A small-molecule ligand and the protein it binds are described below.
Small molecule (SMILES): CC(=O)N[C@H]1[C@H](O[C@H]2[C@H](O)[C@@H](NC(C)=O)CO[C@@H]2CO)O[C@H](CO)[C@@H](O[C@@H]2O[C@H](CO)[C@@H](O)[C@H](O)[C@@H]2O)[C@@H]1O

Sequence of chain 1.B:
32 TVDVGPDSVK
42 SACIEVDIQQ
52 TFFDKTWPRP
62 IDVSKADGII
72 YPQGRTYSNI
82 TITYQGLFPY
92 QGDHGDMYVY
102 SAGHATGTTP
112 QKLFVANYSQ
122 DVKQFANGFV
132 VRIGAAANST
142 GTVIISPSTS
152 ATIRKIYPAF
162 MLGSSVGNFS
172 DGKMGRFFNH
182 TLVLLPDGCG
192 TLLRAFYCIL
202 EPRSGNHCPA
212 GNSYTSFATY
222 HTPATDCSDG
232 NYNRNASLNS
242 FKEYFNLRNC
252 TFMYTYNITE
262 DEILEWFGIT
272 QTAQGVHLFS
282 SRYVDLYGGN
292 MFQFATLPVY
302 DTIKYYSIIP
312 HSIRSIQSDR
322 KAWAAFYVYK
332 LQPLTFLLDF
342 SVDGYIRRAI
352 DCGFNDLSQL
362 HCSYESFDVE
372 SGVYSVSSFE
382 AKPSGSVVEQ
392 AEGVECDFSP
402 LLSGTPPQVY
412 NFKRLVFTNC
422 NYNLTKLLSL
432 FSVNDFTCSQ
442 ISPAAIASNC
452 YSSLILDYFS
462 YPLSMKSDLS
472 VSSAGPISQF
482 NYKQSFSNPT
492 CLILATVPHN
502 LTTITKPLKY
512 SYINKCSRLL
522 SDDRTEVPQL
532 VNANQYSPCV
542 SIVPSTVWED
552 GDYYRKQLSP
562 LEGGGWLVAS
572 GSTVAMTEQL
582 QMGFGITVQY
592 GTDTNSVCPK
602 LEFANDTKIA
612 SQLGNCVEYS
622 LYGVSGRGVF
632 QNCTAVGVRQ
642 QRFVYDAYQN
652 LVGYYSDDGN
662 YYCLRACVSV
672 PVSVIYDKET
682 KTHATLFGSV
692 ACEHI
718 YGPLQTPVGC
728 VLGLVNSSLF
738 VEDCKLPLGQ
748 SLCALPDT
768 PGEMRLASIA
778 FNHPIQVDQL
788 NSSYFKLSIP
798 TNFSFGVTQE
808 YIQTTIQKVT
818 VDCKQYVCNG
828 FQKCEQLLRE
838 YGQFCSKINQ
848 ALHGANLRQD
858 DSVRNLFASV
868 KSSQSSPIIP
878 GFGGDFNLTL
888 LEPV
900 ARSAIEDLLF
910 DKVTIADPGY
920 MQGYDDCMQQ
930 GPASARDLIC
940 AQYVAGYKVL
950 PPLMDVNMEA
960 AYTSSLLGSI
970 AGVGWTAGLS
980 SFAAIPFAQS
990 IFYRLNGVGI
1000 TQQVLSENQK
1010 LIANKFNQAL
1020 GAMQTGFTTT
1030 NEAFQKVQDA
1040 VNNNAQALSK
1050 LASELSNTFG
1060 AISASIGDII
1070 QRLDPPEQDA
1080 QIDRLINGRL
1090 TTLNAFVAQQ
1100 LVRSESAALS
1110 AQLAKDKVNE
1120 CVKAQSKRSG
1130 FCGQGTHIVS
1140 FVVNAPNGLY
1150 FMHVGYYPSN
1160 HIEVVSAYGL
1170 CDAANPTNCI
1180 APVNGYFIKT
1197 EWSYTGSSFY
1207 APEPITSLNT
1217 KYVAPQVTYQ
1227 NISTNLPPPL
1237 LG

Binding-site contacts:
Ligand atom C2 contacts residue ASN884 of chain 1.B at 2.5 Å.
Ligand atom C6 contacts residue THR886 of chain 1.B at 4.4 Å.
Ligand atom O5 contacts residue THR886 of chain 1.B at 3.8 Å.
Ligand atom N2 contacts residue ASN884 of chain 1.B at 2.9 Å (h-bond).
Ligand atom C8 contacts residue ASN884 of chain 1.B at 4.5 Å.
Ligand atom C3 contacts residue ASN884 of chain 1.B at 3.8 Å.
Ligand atom C5 contacts residue THR886 of chain 1.B at 3.7 Å.
Ligand atom C7 contacts residue ASN884 of chain 1.B at 3.5 Å.
Ligand atom O5 contacts residue ASN884 of chain 1.B at 2.4 Å (h-bond).
Ligand atom C1 contacts residue THR886 of chain 1.B at 3.8 Å.
Ligand atom C1 contacts residue ASN884 of chain 1.B at 1.4 Å.
Ligand atom C4 contacts residue ASN884 of chain 1.B at 4.4 Å.
Ligand atom C5 contacts residue ASN884 of chain 1.B at 3.7 Å.
Ligand atom O6 contacts residue THR886 of chain 1.B at 4.2 Å.
Ligand atom O7 contacts residue ASN884 of chain 1.B at 3.7 Å.